Binding-site contacts:
Ligand atom C17 contacts residue ILE197 of chain 1.A at 3.7 Å (hydrophobic).
Ligand atom O29 contacts residue PRO397 of chain 1.A at 3.0 Å.
Ligand atom O23 contacts residue PHE219 of chain 1.A at 3.5 Å.
Ligand atom O13 contacts residue LEU267 of chain 1.A at 3.4 Å.
Ligand atom C6 contacts residue MET141 of chain 2.A at 3.6 Å (hydrophobic).
Ligand atom C16 contacts residue ILE197 of chain 1.A at 3.3 Å (hydrophobic).
Ligand atom O23 contacts residue MET359 of chain 1.A at 3.8 Å.
Ligand atom O24 contacts residue THR198 of chain 1.A at 3.0 Å (h-bond).
Ligand atom C5 contacts residue CYS168 of chain 1.A at 3.3 Å (hydrophobic).
Ligand atom C16 contacts residue SER137 of chain 1.A at 3.0 Å.
Ligand atom C15 contacts residue SER137 of chain 1.A at 3.4 Å.
Ligand atom C2 contacts residue PHE269 of chain 1.A at 3.5 Å (hydrophobic).
Ligand atom O13 contacts residue THR201 of chain 1.A at 3.6 Å.
Ligand atom O30 contacts residue PHE269 of chain 1.A at 3.0 Å.
Ligand atom C17 contacts residue GLY220 of chain 1.A at 3.7 Å.
Ligand atom C19 contacts residue SER360 of chain 1.A at 3.7 Å.
Ligand atom C18 contacts residue GLY220 of chain 1.A at 3.6 Å.
Ligand atom C9 contacts residue LEU267 of chain 1.A at 3.5 Å (hydrophobic).
Ligand atom C6 contacts residue GLY167 of chain 1.A at 3.7 Å.
Ligand atom O24 contacts residue GLU196 of chain 1.A at 3.1 Å.
Ligand atom O23 contacts residue THR198 of chain 1.A at 3.7 Å.
Ligand atom O29 contacts residue GLY167 of chain 1.A at 3.5 Å.
Ligand atom C1 contacts residue MET141 of chain 2.A at 3.5 Å (hydrophobic).
Ligand atom C5 contacts residue SER360 of chain 1.A at 3.7 Å.
Ligand atom O24 contacts residue GLY220 of chain 1.A at 3.0 Å (h-bond).
Ligand atom O23 contacts residue GLY220 of chain 1.A at 2.8 Å (h-bond).
Ligand atom O12 contacts residue SER360 of chain 1.A at 3.5 Å (h-bond).
Ligand atom O29 contacts residue CYS168 of chain 1.A at 2.9 Å (h-bond).
Ligand atom C18 contacts residue THR198 of chain 1.A at 3.5 Å.
Ligand atom O24 contacts residue ILE197 of chain 1.A at 3.0 Å (h-bond).
Ligand atom C6 contacts residue CYS168 of chain 1.A at 3.6 Å (hydrophobic).
Ligand atom C10 contacts residue LEU267 of chain 1.A at 3.6 Å (hydrophobic).
Ligand atom O23 contacts residue ASN358 of chain 1.A at 3.0 Å (h-bond).
Ligand atom C17 contacts residue THR198 of chain 1.A at 3.3 Å.
Ligand atom C16 contacts residue THR198 of chain 1.A at 3.7 Å.
Ligand atom O13 contacts residue PHE269 of chain 1.A at 3.5 Å.
Ligand atom C17 contacts residue GLU196 of chain 1.A at 3.6 Å.
Ligand atom C5 contacts residue GLY167 of chain 1.A at 3.5 Å.
Ligand atom O24 contacts residue ASP221 of chain 1.A at 3.2 Å (salt-bridge).
Ligand atom C10 contacts residue THR201 of chain 1.A at 3.3 Å.

A small-molecule ligand and the protein it binds are described below.
Small molecule (SMILES): O=C1C[C@@H](c2ccc(O)c(O)c2)Oc2cc(O)cc(O)c21

Sequence of chain 1.A:
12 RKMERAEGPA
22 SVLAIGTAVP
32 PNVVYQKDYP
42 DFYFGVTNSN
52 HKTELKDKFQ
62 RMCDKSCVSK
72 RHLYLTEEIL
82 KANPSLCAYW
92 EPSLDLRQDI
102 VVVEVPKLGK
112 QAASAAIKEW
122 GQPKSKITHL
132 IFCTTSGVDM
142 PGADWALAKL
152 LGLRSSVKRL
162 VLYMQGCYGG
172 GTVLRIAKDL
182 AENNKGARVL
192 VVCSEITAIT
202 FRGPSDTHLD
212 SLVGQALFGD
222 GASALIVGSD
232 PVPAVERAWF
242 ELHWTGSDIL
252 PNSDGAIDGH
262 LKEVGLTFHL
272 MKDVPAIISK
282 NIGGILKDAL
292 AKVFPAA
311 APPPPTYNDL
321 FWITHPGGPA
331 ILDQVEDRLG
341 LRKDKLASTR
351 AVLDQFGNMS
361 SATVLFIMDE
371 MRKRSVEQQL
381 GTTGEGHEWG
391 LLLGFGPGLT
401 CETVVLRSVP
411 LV

Sequence of chain 2.A:
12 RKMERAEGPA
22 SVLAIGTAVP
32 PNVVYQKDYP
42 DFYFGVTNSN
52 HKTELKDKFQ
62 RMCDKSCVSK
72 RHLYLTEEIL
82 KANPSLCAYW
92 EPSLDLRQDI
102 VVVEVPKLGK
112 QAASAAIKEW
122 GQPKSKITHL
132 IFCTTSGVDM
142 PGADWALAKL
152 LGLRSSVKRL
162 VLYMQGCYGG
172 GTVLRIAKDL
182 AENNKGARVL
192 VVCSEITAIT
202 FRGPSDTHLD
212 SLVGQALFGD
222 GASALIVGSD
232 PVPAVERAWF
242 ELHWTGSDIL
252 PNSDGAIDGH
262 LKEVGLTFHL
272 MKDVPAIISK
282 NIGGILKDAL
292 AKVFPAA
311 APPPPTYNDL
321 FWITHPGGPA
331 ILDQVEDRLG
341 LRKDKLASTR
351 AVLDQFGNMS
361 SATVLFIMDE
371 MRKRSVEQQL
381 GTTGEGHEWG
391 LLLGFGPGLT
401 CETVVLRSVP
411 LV